Sequence of chain 13.C:
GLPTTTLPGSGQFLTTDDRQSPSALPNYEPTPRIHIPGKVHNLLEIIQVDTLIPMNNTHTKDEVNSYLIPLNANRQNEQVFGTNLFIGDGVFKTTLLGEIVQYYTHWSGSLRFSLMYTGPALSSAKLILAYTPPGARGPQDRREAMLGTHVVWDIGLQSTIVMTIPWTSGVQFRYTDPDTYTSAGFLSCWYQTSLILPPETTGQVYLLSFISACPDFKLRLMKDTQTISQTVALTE

Sequence of chain 12.A:
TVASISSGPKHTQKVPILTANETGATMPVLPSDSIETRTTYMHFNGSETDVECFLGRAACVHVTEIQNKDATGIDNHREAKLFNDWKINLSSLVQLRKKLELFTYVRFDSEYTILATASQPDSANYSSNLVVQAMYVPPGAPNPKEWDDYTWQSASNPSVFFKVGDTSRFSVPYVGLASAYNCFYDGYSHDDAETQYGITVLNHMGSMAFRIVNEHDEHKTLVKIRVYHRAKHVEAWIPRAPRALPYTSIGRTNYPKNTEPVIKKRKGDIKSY

The protein below binds the small molecule below.
Small molecule (SMILES): Cc1cc(CCCOc2c(Cl)cc(C3=NCCO3)cc2Cl)on1

Binding-site contacts:
Ligand atom C4 contacts residue LEU106 of chain 12.A at 3.9 Å (hydrophobic).
Ligand atom C4A contacts residue PRO174 of chain 12.A at 3.0 Å (hydrophobic).
Ligand atom N2 contacts residue MET221 of chain 12.A at 3.5 Å (h-bond).
Ligand atom C5 contacts residue TYR128 of chain 12.A at 3.8 Å (hydrophobic).
Ligand atom N3A contacts residue PRO174 of chain 12.A at 3.3 Å (h-bond).
Ligand atom C2A contacts residue TYR152 of chain 12.A at 3.8 Å (hydrophobic).
Ligand atom C4A contacts residue ALA150 of chain 12.A at 4.0 Å (hydrophobic).
Ligand atom C2B contacts residue TYR128 of chain 12.A at 3.9 Å (hydrophobic).
Ligand atom C2A contacts residue PHE186 of chain 12.A at 3.8 Å (hydrophobic).
Ligand atom O1B contacts residue VAL188 of chain 12.A at 3.7 Å.
Ligand atom C5A contacts residue VAL176 of chain 12.A at 3.5 Å (hydrophobic).
Ligand atom O1A contacts residue MET224 of chain 12.A at 3.5 Å (h-bond).
Ligand atom C1C contacts residue TYR128 of chain 12.A at 3.3 Å (hydrophobic).
Ligand atom C3B contacts residue PHE186 of chain 12.A at 3.9 Å (hydrophobic).
Ligand atom C3B contacts residue MET224 of chain 12.A at 3.6 Å (hydrophobic).
Ligand atom CL1 contacts residue TYR152 of chain 12.A at 3.9 Å.
Ligand atom C5A contacts residue ALA150 of chain 12.A at 3.5 Å (hydrophobic).
Ligand atom C4A contacts residue SER175 of chain 12.A at 3.7 Å.
Ligand atom C3C contacts residue TYR152 of chain 12.A at 3.8 Å (hydrophobic).
Ligand atom C2C contacts residue VAL191 of chain 12.A at 4.0 Å (hydrophobic).
Ligand atom CL1 contacts residue VAL188 of chain 12.A at 3.7 Å.
Ligand atom C1B contacts residue VAL188 of chain 12.A at 4.0 Å (hydrophobic).
Ligand atom CL2 contacts residue MET224 of chain 12.A at 3.4 Å.
Ligand atom C5A contacts residue PHE186 of chain 12.A at 4.0 Å (hydrophobic).
Ligand atom O1 contacts residue MET221 of chain 12.A at 3.5 Å (h-bond).
Ligand atom CL2 contacts residue ILE104 of chain 12.A at 3.5 Å.
Ligand atom O1A contacts residue PHE186 of chain 12.A at 3.4 Å.
Ligand atom C6B contacts residue TYR152 of chain 12.A at 3.9 Å (hydrophobic).
Ligand atom CL1 contacts residue LEU25 of chain 12.C at 3.7 Å.
Ligand atom N3A contacts residue ALA24 of chain 12.C at 3.8 Å.
Ligand atom C3C contacts residue ILE104 of chain 12.A at 3.7 Å (hydrophobic).
Ligand atom C5B contacts residue TYR152 of chain 12.A at 3.7 Å (hydrophobic).
Ligand atom C3 contacts residue LEU106 of chain 12.A at 3.8 Å (hydrophobic).
Ligand atom O1 contacts residue ILE104 of chain 12.A at 3.4 Å.
Ligand atom C4B contacts residue TYR152 of chain 12.A at 3.6 Å (hydrophobic).
Ligand atom CL2 contacts residue TYR128 of chain 12.A at 3.2 Å.
Ligand atom C31 contacts residue LEU106 of chain 12.A at 4.0 Å (hydrophobic).
Ligand atom C2B contacts residue MET224 of chain 12.A at 4.0 Å (hydrophobic).
Ligand atom N3A contacts residue TYR152 of chain 12.A at 4.0 Å.
Ligand atom C4B contacts residue PHE186 of chain 12.A at 3.9 Å (hydrophobic).

Sequence of chain 12.C:
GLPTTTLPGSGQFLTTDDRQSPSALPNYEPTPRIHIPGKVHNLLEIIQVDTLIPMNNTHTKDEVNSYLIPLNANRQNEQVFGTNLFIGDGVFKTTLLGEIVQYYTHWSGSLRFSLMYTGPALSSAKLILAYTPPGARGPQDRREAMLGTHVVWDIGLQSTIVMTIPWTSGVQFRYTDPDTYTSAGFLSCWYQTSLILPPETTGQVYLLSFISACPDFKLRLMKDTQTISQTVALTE